Sequence of chain 1.A:
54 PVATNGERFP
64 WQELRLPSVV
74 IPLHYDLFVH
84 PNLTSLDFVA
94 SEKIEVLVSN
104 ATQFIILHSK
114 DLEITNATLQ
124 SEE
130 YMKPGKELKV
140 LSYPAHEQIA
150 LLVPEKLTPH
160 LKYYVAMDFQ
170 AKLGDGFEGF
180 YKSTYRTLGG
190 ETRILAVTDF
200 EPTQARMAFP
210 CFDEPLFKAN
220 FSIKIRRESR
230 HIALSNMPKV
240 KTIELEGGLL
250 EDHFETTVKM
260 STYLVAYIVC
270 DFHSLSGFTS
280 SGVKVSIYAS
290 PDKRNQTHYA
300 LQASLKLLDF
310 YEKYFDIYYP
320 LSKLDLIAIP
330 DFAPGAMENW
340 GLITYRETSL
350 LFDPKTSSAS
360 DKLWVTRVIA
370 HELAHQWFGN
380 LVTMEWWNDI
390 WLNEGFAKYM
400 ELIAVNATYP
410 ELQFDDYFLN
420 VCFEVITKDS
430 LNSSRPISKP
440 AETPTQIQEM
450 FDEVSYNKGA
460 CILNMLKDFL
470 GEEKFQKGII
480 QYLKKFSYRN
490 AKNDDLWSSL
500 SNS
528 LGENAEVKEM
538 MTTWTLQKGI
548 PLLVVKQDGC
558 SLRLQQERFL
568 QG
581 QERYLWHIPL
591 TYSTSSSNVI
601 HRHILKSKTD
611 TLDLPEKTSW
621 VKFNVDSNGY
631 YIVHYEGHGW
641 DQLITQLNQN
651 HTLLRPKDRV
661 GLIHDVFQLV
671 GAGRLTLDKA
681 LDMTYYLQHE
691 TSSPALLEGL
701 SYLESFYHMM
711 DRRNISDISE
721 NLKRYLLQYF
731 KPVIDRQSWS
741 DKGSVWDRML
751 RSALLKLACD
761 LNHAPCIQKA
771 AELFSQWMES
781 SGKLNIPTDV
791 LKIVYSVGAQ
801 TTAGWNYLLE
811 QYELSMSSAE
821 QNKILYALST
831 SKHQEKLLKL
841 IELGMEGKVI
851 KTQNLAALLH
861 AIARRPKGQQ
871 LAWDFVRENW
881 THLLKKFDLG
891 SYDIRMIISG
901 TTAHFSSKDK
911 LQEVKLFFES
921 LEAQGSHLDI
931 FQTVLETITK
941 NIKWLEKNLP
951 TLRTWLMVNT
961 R

This protein binds this small molecule.
Small molecule (SMILES): CC(=O)N[C@H]1[C@H](O[C@H]2[C@H](O)[C@@H](NC(C)=O)CO[C@@H]2CO)O[C@H](CO)[C@@H](O)[C@@H]1O

Binding-site contacts:
Ligand atom C8 contacts residue ARG226 of chain 1.A at 3.5 Å.
Ligand atom C2 contacts residue GLU227 of chain 1.A at 3.5 Å.
Ligand atom C1 contacts residue THR87 of chain 1.A at 4.4 Å.
Ligand atom C7 contacts residue ASN85 of chain 1.A at 3.7 Å.
Ligand atom O6 contacts residue THR87 of chain 1.A at 4.2 Å.
Ligand atom C7 contacts residue GLU227 of chain 1.A at 3.8 Å.
Ligand atom O3 contacts residue GLU227 of chain 1.A at 4.0 Å.
Ligand atom C1 contacts residue ASN85 of chain 1.A at 1.4 Å.
Ligand atom N2 contacts residue ASN85 of chain 1.A at 3.1 Å (h-bond).
Ligand atom C3 contacts residue GLU227 of chain 1.A at 3.2 Å.
Ligand atom C8 contacts residue PRO84 of chain 1.A at 4.3 Å (hydrophobic).
Ligand atom C1 contacts residue GLU227 of chain 1.A at 4.1 Å.
Ligand atom O7 contacts residue LEU248 of chain 1.A at 3.4 Å.
Ligand atom C3 contacts residue LEU248 of chain 1.A at 4.5 Å (hydrophobic).
Ligand atom O3 contacts residue LEU248 of chain 1.A at 3.2 Å.
Ligand atom C3 contacts residue ASN85 of chain 1.A at 4.0 Å.
Ligand atom O6 contacts residue LEU248 of chain 1.A at 3.9 Å.
Ligand atom C7 contacts residue HIS83 of chain 1.A at 3.7 Å.
Ligand atom N2 contacts residue GLU227 of chain 1.A at 3.0 Å (salt-bridge).
Ligand atom C5 contacts residue ASN85 of chain 1.A at 3.6 Å.
Ligand atom C8 contacts residue LEU248 of chain 1.A at 3.4 Å (hydrophobic).
Ligand atom C7 contacts residue LEU248 of chain 1.A at 3.5 Å (hydrophobic).
Ligand atom C2 contacts residue ASN85 of chain 1.A at 2.6 Å.
Ligand atom O5 contacts residue ASN85 of chain 1.A at 2.3 Å (h-bond).
Ligand atom C8 contacts residue GLU227 of chain 1.A at 3.2 Å.
Ligand atom O7 contacts residue ASN85 of chain 1.A at 3.5 Å (h-bond).
Ligand atom N2 contacts residue LEU248 of chain 1.A at 4.4 Å.
Ligand atom C4 contacts residue ASN85 of chain 1.A at 4.3 Å.
Ligand atom C5 contacts residue THR87 of chain 1.A at 4.2 Å.
Ligand atom O7 contacts residue HIS83 of chain 1.A at 2.6 Å (h-bond).
Ligand atom O6 contacts residue GLY246 of chain 1.A at 3.8 Å.
Ligand atom C7 contacts residue PRO84 of chain 1.A at 4.0 Å (hydrophobic).
Ligand atom C8 contacts residue HIS83 of chain 1.A at 4.1 Å.
Ligand atom C4 contacts residue GLU227 of chain 1.A at 4.3 Å.
Ligand atom O7 contacts residue PRO84 of chain 1.A at 3.8 Å.
Ligand atom O4 contacts residue GLU227 of chain 1.A at 4.4 Å.